The protein below binds the small molecule below.
Small molecule (SMILES): CC(=O)N[C@@H]1[C@@H](O)[C@H](O)[C@@H](CO)O[C@H]1O

Sequence of chain 1.I:
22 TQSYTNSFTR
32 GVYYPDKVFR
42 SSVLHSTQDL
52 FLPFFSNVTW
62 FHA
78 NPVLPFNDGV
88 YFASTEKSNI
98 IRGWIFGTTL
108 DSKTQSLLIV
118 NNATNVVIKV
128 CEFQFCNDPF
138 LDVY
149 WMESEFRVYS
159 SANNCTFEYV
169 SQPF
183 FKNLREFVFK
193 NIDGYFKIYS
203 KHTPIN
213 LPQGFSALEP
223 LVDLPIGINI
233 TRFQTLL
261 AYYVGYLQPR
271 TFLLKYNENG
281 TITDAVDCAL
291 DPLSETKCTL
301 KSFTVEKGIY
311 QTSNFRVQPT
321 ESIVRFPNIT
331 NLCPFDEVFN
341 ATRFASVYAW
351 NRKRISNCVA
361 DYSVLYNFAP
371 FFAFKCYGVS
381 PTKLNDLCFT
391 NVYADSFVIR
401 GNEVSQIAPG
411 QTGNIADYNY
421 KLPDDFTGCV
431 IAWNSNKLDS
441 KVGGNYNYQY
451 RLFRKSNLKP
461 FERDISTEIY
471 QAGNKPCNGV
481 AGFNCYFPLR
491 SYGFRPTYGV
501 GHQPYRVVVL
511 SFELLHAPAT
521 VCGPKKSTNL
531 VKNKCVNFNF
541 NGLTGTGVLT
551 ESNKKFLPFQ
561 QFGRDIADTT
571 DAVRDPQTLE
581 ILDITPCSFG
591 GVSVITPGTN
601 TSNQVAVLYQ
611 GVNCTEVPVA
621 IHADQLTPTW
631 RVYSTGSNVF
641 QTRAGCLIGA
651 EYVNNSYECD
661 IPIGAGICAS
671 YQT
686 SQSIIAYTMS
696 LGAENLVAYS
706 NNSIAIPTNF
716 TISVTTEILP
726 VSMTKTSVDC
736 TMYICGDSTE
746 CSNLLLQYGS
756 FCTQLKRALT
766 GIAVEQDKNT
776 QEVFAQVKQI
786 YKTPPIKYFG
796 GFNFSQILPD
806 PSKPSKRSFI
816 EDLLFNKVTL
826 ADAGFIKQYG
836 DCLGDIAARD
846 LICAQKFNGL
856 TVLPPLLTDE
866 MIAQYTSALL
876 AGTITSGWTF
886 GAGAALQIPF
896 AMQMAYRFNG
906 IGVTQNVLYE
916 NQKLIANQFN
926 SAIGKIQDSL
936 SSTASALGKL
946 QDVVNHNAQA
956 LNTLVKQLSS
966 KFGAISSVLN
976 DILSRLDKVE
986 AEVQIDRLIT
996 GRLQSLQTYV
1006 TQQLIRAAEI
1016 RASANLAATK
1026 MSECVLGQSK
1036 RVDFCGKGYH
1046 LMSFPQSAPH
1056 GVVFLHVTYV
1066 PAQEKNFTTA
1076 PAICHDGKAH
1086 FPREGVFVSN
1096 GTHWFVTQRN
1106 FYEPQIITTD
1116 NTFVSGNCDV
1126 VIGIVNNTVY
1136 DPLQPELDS

Binding-site contacts:
Ligand atom C1 contacts residue TYR793 of chain 1.I at 4.1 Å (hydrophobic).
Ligand atom C8 contacts residue ILE791 of chain 1.I at 4.5 Å (hydrophobic).
Ligand atom O5 contacts residue TYR793 of chain 1.I at 3.7 Å.
Ligand atom N2 contacts residue ASN706 of chain 1.H at 2.9 Å (h-bond).
Ligand atom O7 contacts residue ASN706 of chain 1.H at 3.8 Å.
Ligand atom O5 contacts residue ASN706 of chain 1.H at 2.4 Å (h-bond).
Ligand atom C3 contacts residue ASN706 of chain 1.H at 3.8 Å.
Ligand atom C1 contacts residue ASN706 of chain 1.H at 1.4 Å.
Ligand atom C5 contacts residue ASN706 of chain 1.H at 3.7 Å.
Ligand atom C5 contacts residue TYR793 of chain 1.I at 3.6 Å (hydrophobic).
Ligand atom C4 contacts residue ASN706 of chain 1.H at 4.2 Å.
Ligand atom C6 contacts residue TYR793 of chain 1.I at 3.6 Å (hydrophobic).
Ligand atom C2 contacts residue ASN706 of chain 1.H at 2.5 Å.
Ligand atom C7 contacts residue ASN706 of chain 1.H at 3.5 Å.

Sequence of chain 1.H:
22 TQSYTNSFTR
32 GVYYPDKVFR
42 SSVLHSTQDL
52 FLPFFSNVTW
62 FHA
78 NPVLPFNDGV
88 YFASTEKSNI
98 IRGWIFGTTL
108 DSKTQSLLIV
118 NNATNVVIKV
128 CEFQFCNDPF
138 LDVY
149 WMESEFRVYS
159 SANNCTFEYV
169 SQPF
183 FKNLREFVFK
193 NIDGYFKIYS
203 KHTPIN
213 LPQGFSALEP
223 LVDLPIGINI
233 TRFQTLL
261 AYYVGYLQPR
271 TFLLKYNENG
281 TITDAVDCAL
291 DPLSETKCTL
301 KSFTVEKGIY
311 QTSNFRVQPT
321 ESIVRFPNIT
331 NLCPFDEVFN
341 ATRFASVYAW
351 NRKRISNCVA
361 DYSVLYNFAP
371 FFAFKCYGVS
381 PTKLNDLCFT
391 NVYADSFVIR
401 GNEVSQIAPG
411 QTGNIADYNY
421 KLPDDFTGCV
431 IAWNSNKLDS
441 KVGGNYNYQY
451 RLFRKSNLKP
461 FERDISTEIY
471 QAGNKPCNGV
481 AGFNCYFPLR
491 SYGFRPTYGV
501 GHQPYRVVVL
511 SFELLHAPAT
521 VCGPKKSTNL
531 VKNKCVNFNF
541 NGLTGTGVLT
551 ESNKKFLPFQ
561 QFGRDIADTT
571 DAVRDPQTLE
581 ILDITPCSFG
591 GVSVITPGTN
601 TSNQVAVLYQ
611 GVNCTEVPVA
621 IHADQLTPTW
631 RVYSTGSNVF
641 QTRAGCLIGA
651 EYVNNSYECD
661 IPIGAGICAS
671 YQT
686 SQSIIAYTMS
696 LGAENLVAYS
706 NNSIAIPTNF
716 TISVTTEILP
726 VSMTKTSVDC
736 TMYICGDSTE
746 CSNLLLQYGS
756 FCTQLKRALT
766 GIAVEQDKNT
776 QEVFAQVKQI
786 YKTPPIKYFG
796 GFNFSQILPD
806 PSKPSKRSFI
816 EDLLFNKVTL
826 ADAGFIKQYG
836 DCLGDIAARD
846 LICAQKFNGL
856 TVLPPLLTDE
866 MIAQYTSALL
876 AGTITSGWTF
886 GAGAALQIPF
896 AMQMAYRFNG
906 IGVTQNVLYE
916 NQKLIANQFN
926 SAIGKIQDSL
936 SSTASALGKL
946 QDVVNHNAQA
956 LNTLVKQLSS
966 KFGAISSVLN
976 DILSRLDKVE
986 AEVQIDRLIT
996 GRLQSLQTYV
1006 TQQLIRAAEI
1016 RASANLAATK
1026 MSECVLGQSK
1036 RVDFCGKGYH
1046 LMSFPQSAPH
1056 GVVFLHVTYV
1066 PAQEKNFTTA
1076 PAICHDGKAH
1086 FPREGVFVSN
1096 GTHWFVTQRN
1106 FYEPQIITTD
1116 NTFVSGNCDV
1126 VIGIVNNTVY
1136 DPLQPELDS